Sequence of chain 1.P:
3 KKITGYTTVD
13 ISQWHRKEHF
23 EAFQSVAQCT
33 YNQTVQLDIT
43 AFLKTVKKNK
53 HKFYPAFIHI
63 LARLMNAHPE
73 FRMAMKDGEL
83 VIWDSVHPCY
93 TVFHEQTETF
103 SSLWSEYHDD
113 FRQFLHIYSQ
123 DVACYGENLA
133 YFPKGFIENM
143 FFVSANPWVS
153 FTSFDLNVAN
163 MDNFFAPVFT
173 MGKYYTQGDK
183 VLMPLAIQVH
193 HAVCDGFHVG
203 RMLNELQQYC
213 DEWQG

Binding-site contacts:
Ligand atom O2 contacts residue PHE25 of chain 1.Q at 3.3 Å.
Ligand atom O9B contacts residue VAL160 of chain 1.P at 3.7 Å.
Ligand atom CL2 contacts residue PHE134 of chain 1.P at 4.2 Å.
Ligand atom C11 contacts residue LEU158 of chain 1.P at 4.1 Å (hydrophobic).
Ligand atom CL2 contacts residue PHE144 of chain 1.P at 3.9 Å.
Ligand atom C2 contacts residue SER104 of chain 1.P at 4.1 Å.
Ligand atom C4 contacts residue SER146 of chain 1.P at 3.3 Å.
Ligand atom C2 contacts residue PHE102 of chain 1.P at 3.7 Å (hydrophobic).
Ligand atom C4 contacts residue HIS193 of chain 1.Q at 3.7 Å.
Ligand atom C8 contacts residue PHE25 of chain 1.Q at 4.1 Å (hydrophobic).
Ligand atom O2 contacts residue TYR133 of chain 1.P at 3.1 Å (h-bond).
Ligand atom C2 contacts residue TYR133 of chain 1.P at 4.0 Å (hydrophobic).
Ligand atom CL1 contacts residue CYS91 of chain 1.P at 4.2 Å.
Ligand atom C11 contacts residue VAL170 of chain 1.P at 3.9 Å (hydrophobic).
Ligand atom C7 contacts residue CYS31 of chain 1.Q at 4.0 Å (hydrophobic).
Ligand atom C1 contacts residue TYR133 of chain 1.P at 4.0 Å (hydrophobic).
Ligand atom N2 contacts residue THR93 of chain 1.P at 4.1 Å.
Ligand atom O5 contacts residue SER146 of chain 1.P at 3.3 Å.
Ligand atom C5 contacts residue HIS193 of chain 1.Q at 4.2 Å.
Ligand atom N2 contacts residue PHE102 of chain 1.P at 4.0 Å.
Ligand atom O5 contacts residue VAL170 of chain 1.P at 3.7 Å.
Ligand atom C7 contacts residue LEU158 of chain 1.P at 4.0 Å (hydrophobic).
Ligand atom O4 contacts residue HIS193 of chain 1.Q at 2.7 Å (h-bond).
Ligand atom CL1 contacts residue THR93 of chain 1.P at 3.5 Å.
Ligand atom C7 contacts residue PHE25 of chain 1.Q at 4.2 Å (hydrophobic).
Ligand atom C10 contacts residue LEU158 of chain 1.P at 4.2 Å (hydrophobic).
Ligand atom C7 contacts residue HIS193 of chain 1.Q at 4.0 Å.
Ligand atom CL2 contacts residue TYR133 of chain 1.P at 3.8 Å.
Ligand atom C6 contacts residue LEU158 of chain 1.P at 4.1 Å (hydrophobic).
Ligand atom O2 contacts residue PHE102 of chain 1.P at 3.6 Å.
Ligand atom N9 contacts residue PHE166 of chain 1.P at 4.1 Å.
Ligand atom C8 contacts residue CYS31 of chain 1.Q at 3.9 Å (hydrophobic).
Ligand atom O9A contacts residue ALA29 of chain 1.Q at 3.4 Å.
Ligand atom CL1 contacts residue SER104 of chain 1.P at 3.4 Å.
Ligand atom O4 contacts residue SER146 of chain 1.P at 4.0 Å.
Ligand atom CL1 contacts residue PHE144 of chain 1.P at 4.0 Å.
Ligand atom C3 contacts residue HIS193 of chain 1.Q at 3.6 Å.
Ligand atom C1 contacts residue SER104 of chain 1.P at 3.1 Å.
Ligand atom N9 contacts residue ALA29 of chain 1.Q at 4.1 Å.
Ligand atom O9B contacts residue PHE166 of chain 1.P at 3.5 Å.

A protein and the small-molecule ligand that binds it are described below.
Small molecule (SMILES): O=C(N[C@H](CO)[C@H](O)c1ccc([N+](=O)[O-])cc1)C(Cl)Cl

Sequence of chain 1.Q:
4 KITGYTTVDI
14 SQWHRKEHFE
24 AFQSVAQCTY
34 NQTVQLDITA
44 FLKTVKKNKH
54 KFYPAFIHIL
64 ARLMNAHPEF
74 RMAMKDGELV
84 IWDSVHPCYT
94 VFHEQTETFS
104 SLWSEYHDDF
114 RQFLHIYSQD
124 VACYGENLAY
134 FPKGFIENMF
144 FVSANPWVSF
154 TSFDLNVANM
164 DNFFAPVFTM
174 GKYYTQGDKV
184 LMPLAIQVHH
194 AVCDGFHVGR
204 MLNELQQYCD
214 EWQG